Binding-site contacts:
Ligand atom C20 contacts residue ILE449 of chain 1.C at 4.5 Å (hydrophobic).
Ligand atom C19 contacts residue SER453 of chain 1.C at 4.2 Å.
Ligand atom C3 contacts residue POV1 of chain 1.X at 4.5 Å.
Ligand atom C18 contacts residue ILE446 of chain 1.C at 3.9 Å (hydrophobic).
Ligand atom C21 contacts residue ILE449 of chain 1.C at 4.3 Å (hydrophobic).
Ligand atom C26 contacts residue VAL445 of chain 1.C at 4.2 Å (hydrophobic).
Ligand atom C8 contacts residue PHE286 of chain 1.C at 4.4 Å (hydrophobic).
Ligand atom C6 contacts residue PHE286 of chain 1.C at 4.4 Å (hydrophobic).
Ligand atom C22 contacts residue ILE446 of chain 1.C at 4.0 Å (hydrophobic).
Ligand atom C19 contacts residue ILE454 of chain 1.C at 3.7 Å (hydrophobic).
Ligand atom C24 contacts residue ILE446 of chain 1.C at 3.6 Å (hydrophobic).
Ligand atom C25 contacts residue VAL445 of chain 1.C at 3.8 Å (hydrophobic).
Ligand atom C1 contacts residue SER453 of chain 1.C at 4.1 Å.
Ligand atom C18 contacts residue ILE449 of chain 1.C at 3.9 Å (hydrophobic).
Ligand atom C7 contacts residue POV1 of chain 1.X at 3.5 Å.
Ligand atom C23 contacts residue ILE446 of chain 1.C at 3.9 Å (hydrophobic).
Ligand atom C27 contacts residue VAL445 of chain 1.C at 4.5 Å (hydrophobic).
Ligand atom C18 contacts residue GLY450 of chain 1.C at 3.6 Å.
Ligand atom C5 contacts residue POV1 of chain 1.X at 3.8 Å.
Ligand atom C2 contacts residue ILE454 of chain 1.C at 4.4 Å (hydrophobic).
Ligand atom C2 contacts residue SER453 of chain 1.C at 4.5 Å.
Ligand atom C19 contacts residue GLY450 of chain 1.C at 3.6 Å.
Ligand atom C15 contacts residue POV1 of chain 1.X at 4.0 Å.
Ligand atom C12 contacts residue ILE449 of chain 1.C at 4.5 Å (hydrophobic).
Ligand atom C4 contacts residue POV1 of chain 1.X at 3.3 Å.
Ligand atom C27 contacts residue VAL442 of chain 1.C at 4.3 Å (hydrophobic).
Ligand atom C16 contacts residue ILE446 of chain 1.C at 4.5 Å (hydrophobic).
Ligand atom C6 contacts residue POV1 of chain 1.X at 3.3 Å.
Ligand atom O1 contacts residue ARG282 of chain 1.C at 3.4 Å (salt-bridge).
Ligand atom C7 contacts residue PHE286 of chain 1.C at 4.3 Å (hydrophobic).
Ligand atom C25 contacts residue ILE446 of chain 1.C at 4.2 Å (hydrophobic).
Ligand atom C11 contacts residue SER453 of chain 1.C at 4.4 Å.

Sequence of chain 1.C:
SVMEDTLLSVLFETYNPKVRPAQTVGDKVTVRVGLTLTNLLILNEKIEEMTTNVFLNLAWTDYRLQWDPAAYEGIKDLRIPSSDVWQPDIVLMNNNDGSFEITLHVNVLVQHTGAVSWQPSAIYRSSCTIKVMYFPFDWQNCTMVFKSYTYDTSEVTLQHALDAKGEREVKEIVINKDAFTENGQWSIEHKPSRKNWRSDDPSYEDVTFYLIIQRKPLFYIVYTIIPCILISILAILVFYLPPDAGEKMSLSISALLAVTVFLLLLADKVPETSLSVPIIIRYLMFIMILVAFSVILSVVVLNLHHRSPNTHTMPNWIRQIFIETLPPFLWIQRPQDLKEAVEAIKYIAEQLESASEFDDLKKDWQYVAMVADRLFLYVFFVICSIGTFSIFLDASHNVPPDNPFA

A protein and the small-molecule ligand that binds it are described below.
Small molecule (SMILES): CC(C)CCC[C@@H](C)[C@H]1CC[C@H]2[C@@H]3CC=C4C[C@@H](O)CC[C@]4(C)[C@H]3CC[C@]12C